A protein and the small-molecule ligand that binds it are described below.
Small molecule (SMILES): C[n+]1cn([C@@H]2O[C@H](CO[P](=O)(O)O[P](=O)(O)OP(=O)(O)O)[C@@H](O)[C@H]2O)c2nc(N)[nH]c(=O)c21

Binding-site contacts:
Ligand atom C2' contacts residue ASP152 of chain 1.H at 3.4 Å.
Ligand atom PA contacts residue TYR248 of chain 1.H at 3.4 Å.
Ligand atom C6 contacts residue TYR248 of chain 1.H at 3.6 Å (hydrophobic).
Ligand atom C5 contacts residue TYR248 of chain 1.H at 3.6 Å (hydrophobic).
Ligand atom O4' contacts residue VAL243 of chain 1.H at 3.6 Å.
Ligand atom C2' contacts residue TYR285 of chain 1.H at 3.3 Å (hydrophobic).
Ligand atom N1 contacts residue GLU250 of chain 1.H at 2.4 Å (salt-bridge).
Ligand atom N2 contacts residue GLU250 of chain 1.H at 2.5 Å (salt-bridge).
Ligand atom O2A contacts residue TYR248 of chain 1.H at 2.6 Å (h-bond).
Ligand atom O3' contacts residue ALA40 of chain 1.H at 3.5 Å.
Ligand atom C5' contacts residue HIS37 of chain 1.H at 3.3 Å.
Ligand atom O1C contacts residue ARG41 of chain 1.H at 2.9 Å (salt-bridge).
Ligand atom O2B contacts residue MG1 of chain 1.AB at 2.5 Å.
Ligand atom O1A contacts residue TYR248 of chain 1.H at 3.2 Å (h-bond).
Ligand atom O3C contacts residue MG1 of chain 1.AB at 2.5 Å.
Ligand atom CM7 contacts residue SAH1 of chain 1.XA at 3.4 Å.
Ligand atom C5' contacts residue ARG41 of chain 1.H at 3.7 Å.
Ligand atom C2 contacts residue GLU250 of chain 1.H at 2.8 Å.
Ligand atom O3A contacts residue ARG41 of chain 1.H at 2.9 Å (salt-bridge).
Ligand atom O3B contacts residue ARG70 of chain 1.H at 3.7 Å.
Ligand atom O1B contacts residue ARG92 of chain 1.H at 3.5 Å (salt-bridge).
Ligand atom C4' contacts residue HIS37 of chain 1.H at 3.7 Å.
Ligand atom O1B contacts residue ARG70 of chain 1.H at 3.3 Å (salt-bridge).
Ligand atom O1C contacts residue HIS37 of chain 1.H at 3.3 Å (h-bond).
Ligand atom O2' contacts residue ALA40 of chain 1.H at 3.4 Å.
Ligand atom C6 contacts residue TYR154 of chain 1.H at 3.6 Å (hydrophobic).
Ligand atom N2 contacts residue PHE241 of chain 1.H at 3.2 Å.
Ligand atom C6 contacts residue GLU250 of chain 1.H at 3.7 Å.
Ligand atom O1A contacts residue ARG275 of chain 1.I at 3.0 Å (salt-bridge).
Ligand atom N1 contacts residue TYR154 of chain 1.H at 3.3 Å.
Ligand atom O2' contacts residue ASP152 of chain 1.H at 3.5 Å (salt-bridge).
Ligand atom O1A contacts residue MG1 of chain 1.AB at 3.7 Å.
Ligand atom O2B contacts residue ARG275 of chain 1.I at 3.5 Å (salt-bridge).
Ligand atom O3' contacts residue ARG41 of chain 1.H at 3.5 Å (salt-bridge).
Ligand atom O2A contacts residue ARG92 of chain 1.H at 3.1 Å (salt-bridge).
Ligand atom N1 contacts residue TYR248 of chain 1.H at 3.5 Å.
Ligand atom C2 contacts residue TYR154 of chain 1.H at 3.4 Å (hydrophobic).
Ligand atom O3C contacts residue HIS37 of chain 1.H at 3.1 Å (h-bond).
Ligand atom C4 contacts residue TYR248 of chain 1.H at 3.7 Å (hydrophobic).
Ligand atom O2' contacts residue TYR285 of chain 1.H at 2.3 Å (h-bond).

Sequence of chain 1.H:
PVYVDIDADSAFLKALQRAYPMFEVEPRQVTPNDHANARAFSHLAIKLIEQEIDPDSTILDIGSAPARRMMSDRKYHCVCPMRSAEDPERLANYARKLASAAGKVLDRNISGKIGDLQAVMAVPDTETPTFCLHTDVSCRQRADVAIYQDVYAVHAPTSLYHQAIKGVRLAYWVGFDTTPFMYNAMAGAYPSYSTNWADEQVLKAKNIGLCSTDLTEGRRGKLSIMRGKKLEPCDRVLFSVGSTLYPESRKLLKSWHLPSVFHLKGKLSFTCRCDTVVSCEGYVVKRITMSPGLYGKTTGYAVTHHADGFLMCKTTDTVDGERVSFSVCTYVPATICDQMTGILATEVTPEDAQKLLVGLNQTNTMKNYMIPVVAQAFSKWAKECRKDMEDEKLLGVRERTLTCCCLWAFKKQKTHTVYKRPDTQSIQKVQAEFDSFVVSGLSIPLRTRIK

Sequence of chain 1.I:
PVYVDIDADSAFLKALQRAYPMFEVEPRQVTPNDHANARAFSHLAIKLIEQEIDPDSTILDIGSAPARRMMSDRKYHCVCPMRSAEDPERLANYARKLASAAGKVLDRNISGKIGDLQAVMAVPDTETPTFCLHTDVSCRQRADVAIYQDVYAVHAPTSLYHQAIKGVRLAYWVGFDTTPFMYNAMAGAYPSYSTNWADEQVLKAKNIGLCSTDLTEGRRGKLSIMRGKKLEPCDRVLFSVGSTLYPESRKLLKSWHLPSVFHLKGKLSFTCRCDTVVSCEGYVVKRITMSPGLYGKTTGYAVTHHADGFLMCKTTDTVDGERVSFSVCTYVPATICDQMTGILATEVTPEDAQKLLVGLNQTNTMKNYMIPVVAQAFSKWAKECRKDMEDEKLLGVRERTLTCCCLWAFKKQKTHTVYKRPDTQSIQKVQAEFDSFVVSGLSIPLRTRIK